Sequence of chain 1.D:
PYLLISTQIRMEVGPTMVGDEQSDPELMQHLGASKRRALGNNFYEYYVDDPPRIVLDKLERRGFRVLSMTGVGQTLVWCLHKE

Binding-site contacts:
Ligand atom CB contacts residue ILE13 of chain 1.G at 4.0 Å (hydrophobic).
Ligand atom OXT contacts residue GLN78 of chain 1.G at 3.0 Å (h-bond).
Ligand atom OXT contacts residue GLN78 of chain 1.D at 3.9 Å.
Ligand atom CZ contacts residue ARG14 of chain 1.G at 3.6 Å.
Ligand atom CA contacts residue ILE13 of chain 1.G at 3.6 Å (hydrophobic).
Ligand atom CD2 contacts residue VAL76 of chain 1.D at 3.5 Å (hydrophobic).
Ligand atom O contacts residue GLY77 of chain 1.D at 3.8 Å.
Ligand atom CB contacts residue THR79 of chain 1.D at 3.8 Å.
Ligand atom CD2 contacts residue GLN78 of chain 1.G at 3.5 Å.
Ligand atom CD2 contacts residue ILE13 of chain 1.G at 3.5 Å (hydrophobic).
Ligand atom CE2 contacts residue ARG14 of chain 1.G at 4.0 Å.
Ligand atom CG contacts residue ILE13 of chain 1.G at 3.3 Å (hydrophobic).
Ligand atom CD1 contacts residue ILE13 of chain 1.G at 3.5 Å (hydrophobic).
Ligand atom N contacts residue ILE13 of chain 1.G at 2.8 Å (h-bond).
Ligand atom CZ contacts residue ILE13 of chain 1.G at 3.8 Å (hydrophobic).
Ligand atom CE1 contacts residue ARG14 of chain 1.G at 3.9 Å.
Ligand atom CD1 contacts residue VAL76 of chain 1.D at 3.6 Å (hydrophobic).
Ligand atom CZ contacts residue MET15 of chain 1.G at 3.6 Å (hydrophobic).
Ligand atom CE2 contacts residue GLN12 of chain 1.G at 3.9 Å.
Ligand atom CD1 contacts residue THR79 of chain 1.D at 4.0 Å.
Ligand atom C contacts residue THR79 of chain 1.D at 3.6 Å.
Ligand atom CE1 contacts residue MET15 of chain 1.G at 3.6 Å (hydrophobic).
Ligand atom O contacts residue GLN78 of chain 1.D at 2.9 Å (h-bond).
Ligand atom N contacts residue GLN78 of chain 1.G at 2.8 Å (h-bond).
Ligand atom CE2 contacts residue ILE13 of chain 1.G at 3.4 Å (hydrophobic).
Ligand atom CE2 contacts residue GLN78 of chain 1.G at 3.5 Å.
Ligand atom C contacts residue GLN78 of chain 1.D at 3.6 Å.
Ligand atom CE1 contacts residue VAL76 of chain 1.D at 3.9 Å (hydrophobic).
Ligand atom C contacts residue GLN78 of chain 1.G at 3.9 Å.
Ligand atom CA contacts residue GLN78 of chain 1.G at 3.6 Å.
Ligand atom CA contacts residue THR79 of chain 1.D at 3.5 Å.
Ligand atom CG contacts residue VAL76 of chain 1.D at 3.6 Å (hydrophobic).
Ligand atom C contacts residue VAL76 of chain 1.D at 4.0 Å (hydrophobic).
Ligand atom OXT contacts residue GLY77 of chain 1.D at 3.9 Å.
Ligand atom O contacts residue GLN12 of chain 1.D at 3.9 Å.
Ligand atom O contacts residue VAL76 of chain 1.D at 3.7 Å.
Ligand atom CB contacts residue VAL76 of chain 1.D at 3.2 Å (hydrophobic).
Ligand atom CB contacts residue GLN78 of chain 1.G at 3.6 Å.
Ligand atom CE1 contacts residue ILE13 of chain 1.G at 3.8 Å (hydrophobic).
Ligand atom O contacts residue THR79 of chain 1.D at 2.8 Å (h-bond).

A small-molecule ligand and the protein it binds are described below.
Small molecule (SMILES): N[C@@H](Cc1ccccc1)C(=O)O

Sequence of chain 1.G:
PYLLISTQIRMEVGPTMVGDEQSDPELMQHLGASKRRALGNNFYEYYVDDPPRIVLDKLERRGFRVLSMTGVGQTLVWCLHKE